Binding-site contacts:
Ligand atom C5 contacts residue ASN246 of chain 1.C at 3.7 Å.
Ligand atom C4 contacts residue ASN246 of chain 1.C at 4.2 Å.
Ligand atom O7 contacts residue ASN246 of chain 1.C at 3.9 Å.
Ligand atom O5 contacts residue ASN246 of chain 1.C at 2.4 Å (h-bond).
Ligand atom C3 contacts residue ASN246 of chain 1.C at 3.6 Å.
Ligand atom C6 contacts residue THR248 of chain 1.C at 3.7 Å.
Ligand atom C1 contacts residue THR248 of chain 1.C at 3.4 Å.
Ligand atom C2 contacts residue ASN246 of chain 1.C at 2.4 Å.
Ligand atom C1 contacts residue ASN246 of chain 1.C at 1.4 Å.
Ligand atom C6 contacts residue ASN249 of chain 1.C at 4.3 Å.
Ligand atom C7 contacts residue ASN246 of chain 1.C at 3.5 Å.
Ligand atom N2 contacts residue ASN246 of chain 1.C at 2.8 Å (h-bond).
Ligand atom O5 contacts residue ASN249 of chain 1.C at 3.5 Å.
Ligand atom O6 contacts residue ASN249 of chain 1.C at 4.4 Å.
Ligand atom O5 contacts residue THR248 of chain 1.C at 3.4 Å (h-bond).
Ligand atom C5 contacts residue THR248 of chain 1.C at 3.6 Å.
Ligand atom C1 contacts residue ASN249 of chain 1.C at 4.3 Å.

Sequence of chain 1.C:
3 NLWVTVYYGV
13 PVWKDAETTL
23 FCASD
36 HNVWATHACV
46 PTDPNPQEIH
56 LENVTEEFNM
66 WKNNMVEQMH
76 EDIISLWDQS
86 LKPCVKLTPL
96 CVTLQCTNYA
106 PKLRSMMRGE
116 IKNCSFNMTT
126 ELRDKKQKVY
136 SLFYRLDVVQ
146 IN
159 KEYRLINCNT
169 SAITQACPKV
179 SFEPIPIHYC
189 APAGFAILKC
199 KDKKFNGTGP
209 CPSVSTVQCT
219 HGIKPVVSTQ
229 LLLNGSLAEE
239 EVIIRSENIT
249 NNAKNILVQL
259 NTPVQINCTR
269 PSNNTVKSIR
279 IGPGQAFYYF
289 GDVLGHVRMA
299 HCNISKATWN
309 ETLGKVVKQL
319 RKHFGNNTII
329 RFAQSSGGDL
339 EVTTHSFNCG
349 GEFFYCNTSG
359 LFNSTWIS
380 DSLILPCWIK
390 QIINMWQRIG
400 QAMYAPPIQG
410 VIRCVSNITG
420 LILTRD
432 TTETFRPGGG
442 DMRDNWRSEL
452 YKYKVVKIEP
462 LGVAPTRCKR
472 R

The small molecule below binds the protein below.
Small molecule (SMILES): CC(=O)N[C@H]1[C@H](O[C@H]2[C@H](O)[C@@H](NC(C)=O)CO[C@@H]2CO)O[C@H](CO)[C@@H](O)[C@@H]1O